Binding-site contacts:
Ligand atom C18 contacts residue ASP542 of chain 1.B at 2.8 Å.
Ligand atom C30 contacts residue PHE537 of chain 1.B at 3.3 Å (hydrophobic).
Ligand atom C12 contacts residue LYS315 of chain 1.B at 3.6 Å.
Ligand atom C14 contacts residue PHE670 of chain 1.B at 3.4 Å (hydrophobic).
Ligand atom C25 contacts residue PHE308 of chain 1.B at 3.4 Å (hydrophobic).
Ligand atom C02 contacts residue VAL545 of chain 1.B at 3.3 Å (hydrophobic).
Ligand atom N19 contacts residue ASP179 of chain 1.B at 3.2 Å (salt-bridge).
Ligand atom N28 contacts residue PHE308 of chain 1.B at 3.3 Å.
Ligand atom N19 contacts residue MET174 of chain 1.B at 3.4 Å.
Ligand atom C29 contacts residue PHE537 of chain 1.B at 3.5 Å (hydrophobic).
Ligand atom C03 contacts residue ASP542 of chain 1.B at 3.7 Å.
Ligand atom C30 contacts residue PHE308 of chain 1.B at 3.6 Å (hydrophobic).
Ligand atom C04 contacts residue ILE311 of chain 1.B at 3.5 Å (hydrophobic).
Ligand atom C09 contacts residue TRP740 of chain 1.B at 3.5 Å (hydrophobic).
Ligand atom C08 contacts residue LEU744 of chain 1.B at 3.3 Å (hydrophobic).
Ligand atom O01 contacts residue VAL545 of chain 1.B at 3.3 Å.
Ligand atom C12 contacts residue ASN341 of chain 1.B at 3.3 Å.
Ligand atom C29 contacts residue PHE308 of chain 1.B at 3.5 Å (hydrophobic).
Ligand atom N24 contacts residue PHE537 of chain 1.B at 3.3 Å.
Ligand atom C13 contacts residue PHE308 of chain 1.B at 3.5 Å (hydrophobic).
Ligand atom C08 contacts residue ILE311 of chain 1.B at 3.6 Å (hydrophobic).
Ligand atom C18 contacts residue PHE308 of chain 1.B at 3.6 Å (hydrophobic).
Ligand atom C07 contacts residue LEU744 of chain 1.B at 3.5 Å (hydrophobic).
Ligand atom C16 contacts residue PHE670 of chain 1.B at 3.0 Å (hydrophobic).
Ligand atom C20 contacts residue PHE670 of chain 1.B at 3.4 Å (hydrophobic).
Ligand atom C25 contacts residue PHE537 of chain 1.B at 3.3 Å (hydrophobic).
Ligand atom O21 contacts residue PHE670 of chain 1.B at 2.9 Å.
Ligand atom C17 contacts residue ASP542 of chain 1.B at 3.5 Å.
Ligand atom C17 contacts residue PHE670 of chain 1.B at 3.0 Å (hydrophobic).
Ligand atom N24 contacts residue PHE308 of chain 1.B at 3.3 Å.
Ligand atom O01 contacts residue TYR578 of chain 1.B at 2.9 Å (h-bond).
Ligand atom C18 contacts residue PHE670 of chain 1.B at 3.6 Å (hydrophobic).
Ligand atom O01 contacts residue ASP542 of chain 1.B at 3.5 Å (salt-bridge).
Ligand atom C04 contacts residue TYR578 of chain 1.B at 3.3 Å (hydrophobic).
Ligand atom C15 contacts residue PHE670 of chain 1.B at 3.0 Å (hydrophobic).
Ligand atom C23 contacts residue PHE308 of chain 1.B at 3.6 Å (hydrophobic).
Ligand atom C02 contacts residue ASP542 of chain 1.B at 2.6 Å.
Ligand atom N19 contacts residue PHE670 of chain 1.B at 3.3 Å.
Ligand atom N28 contacts residue PHE537 of chain 1.B at 3.4 Å.
Ligand atom C11 contacts residue ASN341 of chain 1.B at 3.0 Å.

Sequence of chain 1.B:
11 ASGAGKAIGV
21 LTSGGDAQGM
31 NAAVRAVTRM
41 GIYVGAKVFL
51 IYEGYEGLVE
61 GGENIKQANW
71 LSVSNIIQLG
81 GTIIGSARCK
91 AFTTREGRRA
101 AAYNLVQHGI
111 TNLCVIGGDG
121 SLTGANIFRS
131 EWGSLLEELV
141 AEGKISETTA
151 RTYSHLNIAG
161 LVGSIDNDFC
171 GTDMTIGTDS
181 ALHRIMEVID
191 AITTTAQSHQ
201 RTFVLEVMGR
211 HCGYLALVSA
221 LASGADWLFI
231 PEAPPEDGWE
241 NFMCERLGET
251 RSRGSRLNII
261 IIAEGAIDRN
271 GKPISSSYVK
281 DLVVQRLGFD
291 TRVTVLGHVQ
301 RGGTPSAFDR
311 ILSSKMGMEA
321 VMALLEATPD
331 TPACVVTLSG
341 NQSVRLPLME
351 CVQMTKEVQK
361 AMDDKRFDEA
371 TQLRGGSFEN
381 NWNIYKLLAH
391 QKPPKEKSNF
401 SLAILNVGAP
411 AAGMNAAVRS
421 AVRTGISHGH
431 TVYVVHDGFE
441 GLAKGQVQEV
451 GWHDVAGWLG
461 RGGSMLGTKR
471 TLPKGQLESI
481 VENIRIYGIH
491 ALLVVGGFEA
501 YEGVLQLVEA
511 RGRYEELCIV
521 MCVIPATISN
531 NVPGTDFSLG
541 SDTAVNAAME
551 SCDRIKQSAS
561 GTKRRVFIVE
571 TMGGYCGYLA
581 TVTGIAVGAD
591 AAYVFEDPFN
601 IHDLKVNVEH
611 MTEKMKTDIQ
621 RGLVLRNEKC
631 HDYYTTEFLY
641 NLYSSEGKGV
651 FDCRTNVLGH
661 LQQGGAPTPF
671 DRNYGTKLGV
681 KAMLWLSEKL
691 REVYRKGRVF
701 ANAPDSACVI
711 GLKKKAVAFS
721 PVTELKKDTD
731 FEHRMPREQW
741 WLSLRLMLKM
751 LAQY

The protein below binds the small molecule below.
Small molecule (SMILES): CC(=O)Nc1ccc2c(c1)OCc1cc(-c3ccccc3C#CCCCO)nn1C2